Sequence of chain 1.B:
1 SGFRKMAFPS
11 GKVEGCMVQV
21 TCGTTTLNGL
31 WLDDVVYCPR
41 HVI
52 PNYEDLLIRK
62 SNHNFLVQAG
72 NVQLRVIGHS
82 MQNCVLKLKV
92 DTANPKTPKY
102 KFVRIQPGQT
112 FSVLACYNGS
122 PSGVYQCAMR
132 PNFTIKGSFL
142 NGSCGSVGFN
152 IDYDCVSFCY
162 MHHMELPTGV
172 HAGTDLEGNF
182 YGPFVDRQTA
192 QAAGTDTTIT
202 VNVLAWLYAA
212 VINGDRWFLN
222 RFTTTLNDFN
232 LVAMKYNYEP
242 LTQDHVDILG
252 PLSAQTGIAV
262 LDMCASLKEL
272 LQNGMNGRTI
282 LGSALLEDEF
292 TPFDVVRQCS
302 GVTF

Binding-site contacts:
Ligand atom C13 contacts residue ASN142 of chain 1.A at 3.6 Å.
Ligand atom C18 contacts residue MET165 of chain 1.A at 3.6 Å (hydrophobic).
Ligand atom O2 contacts residue GLN189 of chain 1.A at 3.4 Å (h-bond).
Ligand atom CL contacts residue MET49 of chain 1.A at 3.9 Å.
Ligand atom C12 contacts residue LEU141 of chain 1.A at 3.6 Å (hydrophobic).
Ligand atom C22 contacts residue GLU166 of chain 1.A at 3.9 Å.
Ligand atom C12 contacts residue GLU166 of chain 1.A at 3.4 Å.
Ligand atom C12 contacts residue PHE140 of chain 1.A at 3.5 Å (hydrophobic).
Ligand atom C11 contacts residue ASN142 of chain 1.A at 3.8 Å.
Ligand atom C18 contacts residue HIS41 of chain 1.A at 3.9 Å.
Ligand atom C contacts residue MET165 of chain 1.A at 3.5 Å (hydrophobic).
Ligand atom O contacts residue GLU166 of chain 1.A at 3.1 Å (salt-bridge).
Ligand atom C10 contacts residue PHE140 of chain 1.A at 3.5 Å (hydrophobic).
Ligand atom C contacts residue MET49 of chain 1.A at 3.6 Å (hydrophobic).
Ligand atom C15 contacts residue ASN142 of chain 1.A at 3.6 Å.
Ligand atom C10 contacts residue GLU166 of chain 1.A at 3.6 Å.
Ligand atom N2 contacts residue GLU166 of chain 1.A at 3.8 Å.
Ligand atom CL contacts residue MET165 of chain 1.A at 3.7 Å.
Ligand atom C24 contacts residue GLU166 of chain 1.A at 3.4 Å.
Ligand atom C10 contacts residue HIS163 of chain 1.A at 3.8 Å.
Ligand atom CL contacts residue HIS41 of chain 1.A at 3.5 Å.
Ligand atom C14 contacts residue ASN142 of chain 1.A at 3.7 Å.
Ligand atom C11 contacts residue GLU166 of chain 1.A at 3.8 Å.
Ligand atom C11 contacts residue LEU141 of chain 1.A at 3.7 Å (hydrophobic).
Ligand atom C10 contacts residue LEU141 of chain 1.A at 3.8 Å (hydrophobic).
Ligand atom C12 contacts residue ASN142 of chain 1.A at 3.6 Å.
Ligand atom C1 contacts residue MET49 of chain 1.A at 3.4 Å (hydrophobic).
Ligand atom C23 contacts residue GLU166 of chain 1.A at 3.4 Å.
Ligand atom C9 contacts residue HIS163 of chain 1.A at 3.3 Å.
Ligand atom N1 contacts residue CYS145 of chain 1.A at 3.9 Å.
Ligand atom C4 contacts residue GLN189 of chain 1.A at 3.5 Å.
Ligand atom CL contacts residue ASP187 of chain 1.A at 3.5 Å.
Ligand atom N2 contacts residue HIS163 of chain 1.A at 2.7 Å (h-bond).
Ligand atom C9 contacts residue GLU166 of chain 1.A at 3.8 Å.
Ligand atom O contacts residue MET165 of chain 1.A at 3.4 Å.
Ligand atom N3 contacts residue GLU166 of chain 1.A at 3.3 Å (salt-bridge).
Ligand atom CL contacts residue HIS164 of chain 1.A at 3.7 Å.
Ligand atom C18 contacts residue HIS164 of chain 1.A at 3.4 Å.
Ligand atom N2 contacts residue SER144 of chain 1.A at 3.7 Å.
Ligand atom C9 contacts residue CYS145 of chain 1.A at 3.7 Å (hydrophobic).

Sequence of chain 1.A:
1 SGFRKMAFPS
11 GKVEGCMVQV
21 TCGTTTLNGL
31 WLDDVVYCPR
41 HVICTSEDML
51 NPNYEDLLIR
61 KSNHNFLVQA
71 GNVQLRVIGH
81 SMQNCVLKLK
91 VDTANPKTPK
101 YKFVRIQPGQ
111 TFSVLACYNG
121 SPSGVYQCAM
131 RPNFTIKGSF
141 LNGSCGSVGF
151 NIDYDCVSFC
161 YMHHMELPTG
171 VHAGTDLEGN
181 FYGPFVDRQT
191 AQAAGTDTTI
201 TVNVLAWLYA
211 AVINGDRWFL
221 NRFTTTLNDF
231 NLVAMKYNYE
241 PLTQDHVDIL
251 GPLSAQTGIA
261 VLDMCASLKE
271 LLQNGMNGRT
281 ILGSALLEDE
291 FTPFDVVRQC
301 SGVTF

The protein below binds the small molecule below.
Small molecule (SMILES): N#CC1(CS(=O)(=O)N2Cc3ccc(Cl)cc3[C@H](C(=O)Nc3cncc4ccccc34)C2)CCC1